Sequence of chain 2.A:
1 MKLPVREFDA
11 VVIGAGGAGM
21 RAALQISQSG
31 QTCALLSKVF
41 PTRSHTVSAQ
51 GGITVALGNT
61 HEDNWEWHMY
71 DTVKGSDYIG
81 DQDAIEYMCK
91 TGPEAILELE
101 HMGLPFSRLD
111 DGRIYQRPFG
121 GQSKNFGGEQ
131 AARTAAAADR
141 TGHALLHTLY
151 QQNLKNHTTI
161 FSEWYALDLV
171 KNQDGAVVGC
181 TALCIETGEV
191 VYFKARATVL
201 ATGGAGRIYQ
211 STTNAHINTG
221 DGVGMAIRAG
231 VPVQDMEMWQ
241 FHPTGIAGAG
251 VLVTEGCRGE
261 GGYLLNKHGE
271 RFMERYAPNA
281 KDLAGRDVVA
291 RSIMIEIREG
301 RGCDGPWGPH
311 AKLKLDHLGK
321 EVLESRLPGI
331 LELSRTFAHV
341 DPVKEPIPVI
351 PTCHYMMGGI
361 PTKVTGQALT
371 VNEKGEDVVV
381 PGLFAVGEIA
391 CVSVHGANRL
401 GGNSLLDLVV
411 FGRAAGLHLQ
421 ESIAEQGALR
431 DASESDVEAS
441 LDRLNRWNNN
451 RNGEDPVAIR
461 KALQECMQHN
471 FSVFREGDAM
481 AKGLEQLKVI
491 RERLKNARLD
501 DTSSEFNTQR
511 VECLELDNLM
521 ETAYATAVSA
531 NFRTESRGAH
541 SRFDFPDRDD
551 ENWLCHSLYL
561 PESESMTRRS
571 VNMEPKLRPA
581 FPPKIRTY

Binding-site contacts:
Ligand atom C1 contacts residue HIS354 of chain 2.A at 3.8 Å.
Ligand atom O1 contacts residue HIS354 of chain 2.A at 2.8 Å (h-bond).
Ligand atom O2 contacts residue GLY402 of chain 2.A at 2.5 Å (h-bond).
Ligand atom C1 contacts residue PHE126 of chain 2.A at 4.2 Å (hydrophobic).
Ligand atom O4 contacts residue HIS242 of chain 2.A at 3.2 Å.
Ligand atom O2 contacts residue PHE126 of chain 2.A at 3.8 Å.
Ligand atom O4 contacts residue GLU255 of chain 2.A at 2.2 Å (salt-bridge).
Ligand atom O4 contacts residue THR254 of chain 2.A at 3.2 Å.
Ligand atom C4 contacts residue GLY51 of chain 2.A at 4.0 Å.
Ligand atom C1 contacts residue GLY401 of chain 2.A at 4.1 Å.
Ligand atom O5 contacts residue GLY51 of chain 2.A at 3.3 Å (h-bond).
Ligand atom C4 contacts residue HIS242 of chain 2.A at 3.8 Å.
Ligand atom O2 contacts residue ARG399 of chain 2.A at 3.5 Å (salt-bridge).
Ligand atom O3 contacts residue GLY51 of chain 2.A at 3.7 Å.
Ligand atom O4 contacts residue GLY256 of chain 2.A at 4.1 Å.
Ligand atom C2 contacts residue PHE126 of chain 2.A at 3.5 Å (hydrophobic).
Ligand atom C1 contacts residue FAD1 of chain 2.G at 3.5 Å.
Ligand atom O4 contacts residue ARG286 of chain 2.A at 3.6 Å (salt-bridge).
Ligand atom C1 contacts residue GLY402 of chain 2.A at 3.6 Å.
Ligand atom O3 contacts residue FAD1 of chain 2.G at 2.5 Å (h-bond).
Ligand atom C3 contacts residue HIS242 of chain 2.A at 4.0 Å.
Ligand atom O5 contacts residue GLN50 of chain 2.A at 3.8 Å.
Ligand atom C2 contacts residue HIS242 of chain 2.A at 3.6 Å.
Ligand atom C3 contacts residue PHE126 of chain 2.A at 3.9 Å (hydrophobic).
Ligand atom C4 contacts residue GLU255 of chain 2.A at 3.1 Å.
Ligand atom O1 contacts residue FAD1 of chain 2.G at 3.3 Å.
Ligand atom O3 contacts residue LEU252 of chain 2.A at 4.1 Å.
Ligand atom O4 contacts residue PHE126 of chain 2.A at 3.8 Å.
Ligand atom C3 contacts residue FAD1 of chain 2.G at 3.5 Å.
Ligand atom O2 contacts residue GLY401 of chain 2.A at 3.3 Å.
Ligand atom C2 contacts residue ARG286 of chain 2.A at 3.7 Å.
Ligand atom C4 contacts residue THR254 of chain 2.A at 3.4 Å.
Ligand atom O5 contacts residue THR254 of chain 2.A at 2.6 Å.
Ligand atom O2 contacts residue FAD1 of chain 2.G at 3.1 Å (h-bond).
Ligand atom O5 contacts residue LEU252 of chain 2.A at 4.0 Å.
Ligand atom C2 contacts residue GLU255 of chain 2.A at 3.9 Å.
Ligand atom O1 contacts residue ARG399 of chain 2.A at 2.5 Å (salt-bridge).
Ligand atom C1 contacts residue ARG399 of chain 2.A at 3.3 Å.
Ligand atom O5 contacts residue GLU255 of chain 2.A at 3.3 Å (salt-bridge).
Ligand atom C4 contacts residue PHE126 of chain 2.A at 4.0 Å (hydrophobic).

A protein and the small-molecule ligand that binds it are described below.
Small molecule (SMILES): O=C([O-])CC(=O)C(=O)O